Binding-site contacts:
Ligand atom C7 contacts residue THR1 of chain 1.V at 2.8 Å.
Ligand atom C26 contacts residue ALA49 of chain 1.V at 3.7 Å (hydrophobic).
Ligand atom O21 contacts residue THR1 of chain 1.V at 2.3 Å (h-bond).
Ligand atom O13 contacts residue THR1 of chain 1.V at 2.7 Å (h-bond).
Ligand atom C27 contacts residue THR21 of chain 1.V at 3.3 Å.
Ligand atom C8 contacts residue GLY47 of chain 1.V at 3.6 Å.
Ligand atom C11 contacts residue GLY168 of chain 1.V at 3.1 Å.
Ligand atom C29 contacts residue ASP125 of chain 1.W at 3.6 Å.
Ligand atom N25 contacts residue THR21 of chain 1.V at 2.8 Å (h-bond).
Ligand atom C10 contacts residue THR1 of chain 1.V at 1.5 Å.
Ligand atom N22 contacts residue GLY47 of chain 1.V at 2.7 Å (h-bond).
Ligand atom O49 contacts residue THR21 of chain 1.V at 3.0 Å (h-bond).
Ligand atom C7 contacts residue GLY47 of chain 1.V at 3.5 Å.
Ligand atom C40 contacts residue THR21 of chain 1.V at 3.6 Å.
Ligand atom C38 contacts residue ASP125 of chain 1.W at 3.4 Å.
Ligand atom C32 contacts residue ILE127 of chain 1.W at 3.6 Å (hydrophobic).
Ligand atom C10 contacts residue GLY168 of chain 1.V at 3.6 Å.
Ligand atom O13 contacts residue SER129 of chain 1.V at 3.5 Å (h-bond).
Ligand atom C42 contacts residue GLY47 of chain 1.V at 3.4 Å.
Ligand atom C1 contacts residue THR52 of chain 1.V at 3.2 Å.
Ligand atom C8 contacts residue THR1 of chain 1.V at 2.4 Å.
Ligand atom O39 contacts residue ALA49 of chain 1.V at 3.1 Å (h-bond).
Ligand atom C11 contacts residue THR1 of chain 1.V at 2.5 Å.
Ligand atom N22 contacts residue THR1 of chain 1.V at 3.7 Å.
Ligand atom C4 contacts residue CYS31 of chain 1.V at 3.5 Å (hydrophobic).
Ligand atom C12 contacts residue THR1 of chain 1.V at 2.5 Å.
Ligand atom O37 contacts residue ASN22 of chain 1.V at 3.0 Å (h-bond).
Ligand atom N28 contacts residue ASP125 of chain 1.W at 2.9 Å (salt-bridge).
Ligand atom O49 contacts residue ALA20 of chain 1.V at 3.3 Å.
Ligand atom C23 contacts residue GLY47 of chain 1.V at 3.5 Å.
Ligand atom C11 contacts residue ARG19 of chain 1.V at 3.2 Å.
Ligand atom C2 contacts residue THR52 of chain 1.V at 3.5 Å.
Ligand atom C24 contacts residue THR21 of chain 1.V at 3.7 Å.
Ligand atom O21 contacts residue GLY47 of chain 1.V at 2.9 Å (h-bond).
Ligand atom C29 contacts residue ASN22 of chain 1.V at 3.5 Å.
Ligand atom O13 contacts residue GLY168 of chain 1.V at 3.2 Å (h-bond).
Ligand atom C30 contacts residue ASP125 of chain 1.W at 3.7 Å.
Ligand atom C9 contacts residue THR1 of chain 1.V at 1.4 Å.
Ligand atom C24 contacts residue GLY47 of chain 1.V at 3.4 Å.
Ligand atom C26 contacts residue THR21 of chain 1.V at 3.5 Å.

Sequence of chain 1.V:
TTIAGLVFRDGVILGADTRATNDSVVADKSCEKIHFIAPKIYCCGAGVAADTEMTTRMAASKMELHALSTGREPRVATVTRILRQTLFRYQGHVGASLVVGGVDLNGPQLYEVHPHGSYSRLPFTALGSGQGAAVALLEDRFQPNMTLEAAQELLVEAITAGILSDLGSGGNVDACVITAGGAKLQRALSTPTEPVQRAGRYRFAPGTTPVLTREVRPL

The protein below binds the small molecule below.
Small molecule (SMILES): COc1ccc(C[C@H](NC(=O)[C@H](C)NC(=O)CN2CCOCC2)C(=O)N[C@@H](Cc2ccccc2)[C@@H](O)[C@H](C)CO)cc1

Sequence of chain 1.W:
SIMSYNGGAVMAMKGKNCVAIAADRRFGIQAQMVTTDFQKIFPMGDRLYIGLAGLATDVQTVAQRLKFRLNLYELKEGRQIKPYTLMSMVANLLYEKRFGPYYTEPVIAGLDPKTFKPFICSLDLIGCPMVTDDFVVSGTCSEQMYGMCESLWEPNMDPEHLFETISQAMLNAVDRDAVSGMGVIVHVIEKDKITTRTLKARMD